Binding-site contacts:
Ligand atom C23 contacts residue GLN90 of chain 1.C at 2.9 Å.
Ligand atom C17 contacts residue LEU54 of chain 1.C at 3.1 Å (hydrophobic).
Ligand atom O2 contacts residue TYR123 of chain 1.C at 3.7 Å.
Ligand atom O2 contacts residue GLU58 of chain 1.C at 2.9 Å (salt-bridge).
Ligand atom C21 contacts residue GLN64 of chain 1.C at 3.5 Å.
Ligand atom C3 contacts residue GLU57 of chain 1.C at 3.8 Å.
Ligand atom C23 contacts residue GLN96 of chain 1.C at 3.8 Å.
Ligand atom C3 contacts residue TRP61 of chain 1.C at 3.8 Å (hydrophobic).
Ligand atom C4 contacts residue TRP61 of chain 1.C at 3.8 Å (hydrophobic).
Ligand atom O27 contacts residue TRP61 of chain 1.C at 3.1 Å.
Ligand atom C29 contacts residue LEU119 of chain 1.C at 3.6 Å (hydrophobic).
Ligand atom C2 contacts residue TYR93 of chain 1.C at 3.8 Å (hydrophobic).
Ligand atom C16 contacts residue LEU54 of chain 1.C at 3.7 Å (hydrophobic).
Ligand atom C25 contacts residue GLN64 of chain 1.C at 3.2 Å.
Ligand atom C21 contacts residue TRP61 of chain 1.C at 3.6 Å (hydrophobic).
Ligand atom C24 contacts residue GLN64 of chain 1.C at 3.5 Å.
Ligand atom C22 contacts residue SER86 of chain 1.C at 3.8 Å.
Ligand atom C15 contacts residue TYR93 of chain 1.C at 3.4 Å (hydrophobic).
Ligand atom C22 contacts residue GLN90 of chain 1.C at 2.6 Å.
Ligand atom C15 contacts residue GLU57 of chain 1.C at 3.7 Å.
Ligand atom C21 contacts residue GLU57 of chain 1.C at 3.4 Å.
Ligand atom N1 contacts residue GLN96 of chain 1.C at 3.5 Å (h-bond).
Ligand atom C6 contacts residue THR89 of chain 1.C at 3.6 Å.
Ligand atom N1 contacts residue GLN90 of chain 1.C at 3.8 Å.
Ligand atom C12 contacts residue GLN96 of chain 1.C at 3.6 Å.
Ligand atom C16 contacts residue GLU57 of chain 1.C at 3.5 Å.
Ligand atom C22 contacts residue VAL160 of chain 1.C at 3.4 Å (hydrophobic).
Ligand atom C29 contacts residue GLU58 of chain 1.C at 3.8 Å.
Ligand atom O1 contacts residue THR89 of chain 1.C at 3.4 Å (h-bond).
Ligand atom C29 contacts residue TYR123 of chain 1.C at 3.6 Å (hydrophobic).
Ligand atom C18 contacts residue LEU54 of chain 1.C at 3.8 Å (hydrophobic).
Ligand atom C11 contacts residue GLN96 of chain 1.C at 3.5 Å.
Ligand atom C26 contacts residue GLU58 of chain 1.C at 3.5 Å.
Ligand atom C6 contacts residue TRP61 of chain 1.C at 3.8 Å (hydrophobic).
Ligand atom C20 contacts residue GLN96 of chain 1.C at 3.8 Å.
Ligand atom N2 contacts residue GLN64 of chain 1.C at 3.0 Å (h-bond).
Ligand atom C5 contacts residue GLN64 of chain 1.C at 3.8 Å.
Ligand atom C18 contacts residue GLU58 of chain 1.C at 3.7 Å.
Ligand atom C23 contacts residue VAL160 of chain 1.C at 3.0 Å (hydrophobic).
Ligand atom C28 contacts residue TYR123 of chain 1.C at 3.5 Å (hydrophobic).

Sequence of chain 1.C:
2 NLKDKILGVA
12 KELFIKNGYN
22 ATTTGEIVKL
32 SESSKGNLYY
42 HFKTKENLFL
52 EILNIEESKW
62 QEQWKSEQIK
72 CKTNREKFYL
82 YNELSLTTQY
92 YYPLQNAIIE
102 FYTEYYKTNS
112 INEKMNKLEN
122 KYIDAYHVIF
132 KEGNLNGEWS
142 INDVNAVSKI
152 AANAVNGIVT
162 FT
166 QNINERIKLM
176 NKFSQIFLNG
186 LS

A protein and the small-molecule ligand that binds it are described below.
Small molecule (SMILES): CCNc1cc2oc3c/c(=[NH+]/CC)c(C)cc-3c(-c3ccccc3C(=O)OCC)c2cc1C